Binding-site contacts:
Ligand atom O5 contacts residue PHE718 of chain 1.B at 4.4 Å.
Ligand atom C1 contacts residue ASN717 of chain 1.B at 1.4 Å.
Ligand atom N2 contacts residue LEU922 of chain 1.B at 4.3 Å.
Ligand atom C5 contacts residue ASN717 of chain 1.B at 3.6 Å.
Ligand atom C7 contacts residue LEU922 of chain 1.B at 4.3 Å (hydrophobic).
Ligand atom N2 contacts residue ASN717 of chain 1.B at 2.8 Å (h-bond).
Ligand atom C1 contacts residue LEU922 of chain 1.B at 4.2 Å (hydrophobic).
Ligand atom O6 contacts residue GLN926 of chain 1.B at 2.9 Å (h-bond).
Ligand atom C8 contacts residue ASN717 of chain 1.B at 4.4 Å.
Ligand atom O7 contacts residue GLN1071 of chain 1.B at 3.9 Å.
Ligand atom C5 contacts residue GLN926 of chain 1.B at 3.9 Å.
Ligand atom C2 contacts residue LEU922 of chain 1.B at 4.3 Å (hydrophobic).
Ligand atom C2 contacts residue ASN717 of chain 1.B at 2.4 Å.
Ligand atom C3 contacts residue LEU922 of chain 1.B at 3.9 Å (hydrophobic).
Ligand atom C7 contacts residue ASN717 of chain 1.B at 3.2 Å.
Ligand atom C3 contacts residue ASN717 of chain 1.B at 3.7 Å.
Ligand atom C4 contacts residue ASN717 of chain 1.B at 4.2 Å.
Ligand atom O7 contacts residue ASN717 of chain 1.B at 3.2 Å (h-bond).
Ligand atom C6 contacts residue GLN926 of chain 1.B at 3.9 Å.
Ligand atom O5 contacts residue ASN717 of chain 1.B at 2.3 Å (h-bond).
Ligand atom O4 contacts residue LEU922 of chain 1.B at 3.9 Å.
Ligand atom O6 contacts residue PHE718 of chain 1.B at 4.2 Å.
Ligand atom C5 contacts residue LEU922 of chain 1.B at 4.5 Å (hydrophobic).
Ligand atom O7 contacts residue LEU922 of chain 1.B at 3.4 Å.

This small molecule binds to this protein.
Small molecule (SMILES): CC(=O)N[C@H]1[C@H](O[C@H]2[C@H](O)[C@@H](NC(C)=O)CO[C@@H]2CO)O[C@H](CO)[C@@H](O)[C@@H]1O

Sequence of chain 1.B:
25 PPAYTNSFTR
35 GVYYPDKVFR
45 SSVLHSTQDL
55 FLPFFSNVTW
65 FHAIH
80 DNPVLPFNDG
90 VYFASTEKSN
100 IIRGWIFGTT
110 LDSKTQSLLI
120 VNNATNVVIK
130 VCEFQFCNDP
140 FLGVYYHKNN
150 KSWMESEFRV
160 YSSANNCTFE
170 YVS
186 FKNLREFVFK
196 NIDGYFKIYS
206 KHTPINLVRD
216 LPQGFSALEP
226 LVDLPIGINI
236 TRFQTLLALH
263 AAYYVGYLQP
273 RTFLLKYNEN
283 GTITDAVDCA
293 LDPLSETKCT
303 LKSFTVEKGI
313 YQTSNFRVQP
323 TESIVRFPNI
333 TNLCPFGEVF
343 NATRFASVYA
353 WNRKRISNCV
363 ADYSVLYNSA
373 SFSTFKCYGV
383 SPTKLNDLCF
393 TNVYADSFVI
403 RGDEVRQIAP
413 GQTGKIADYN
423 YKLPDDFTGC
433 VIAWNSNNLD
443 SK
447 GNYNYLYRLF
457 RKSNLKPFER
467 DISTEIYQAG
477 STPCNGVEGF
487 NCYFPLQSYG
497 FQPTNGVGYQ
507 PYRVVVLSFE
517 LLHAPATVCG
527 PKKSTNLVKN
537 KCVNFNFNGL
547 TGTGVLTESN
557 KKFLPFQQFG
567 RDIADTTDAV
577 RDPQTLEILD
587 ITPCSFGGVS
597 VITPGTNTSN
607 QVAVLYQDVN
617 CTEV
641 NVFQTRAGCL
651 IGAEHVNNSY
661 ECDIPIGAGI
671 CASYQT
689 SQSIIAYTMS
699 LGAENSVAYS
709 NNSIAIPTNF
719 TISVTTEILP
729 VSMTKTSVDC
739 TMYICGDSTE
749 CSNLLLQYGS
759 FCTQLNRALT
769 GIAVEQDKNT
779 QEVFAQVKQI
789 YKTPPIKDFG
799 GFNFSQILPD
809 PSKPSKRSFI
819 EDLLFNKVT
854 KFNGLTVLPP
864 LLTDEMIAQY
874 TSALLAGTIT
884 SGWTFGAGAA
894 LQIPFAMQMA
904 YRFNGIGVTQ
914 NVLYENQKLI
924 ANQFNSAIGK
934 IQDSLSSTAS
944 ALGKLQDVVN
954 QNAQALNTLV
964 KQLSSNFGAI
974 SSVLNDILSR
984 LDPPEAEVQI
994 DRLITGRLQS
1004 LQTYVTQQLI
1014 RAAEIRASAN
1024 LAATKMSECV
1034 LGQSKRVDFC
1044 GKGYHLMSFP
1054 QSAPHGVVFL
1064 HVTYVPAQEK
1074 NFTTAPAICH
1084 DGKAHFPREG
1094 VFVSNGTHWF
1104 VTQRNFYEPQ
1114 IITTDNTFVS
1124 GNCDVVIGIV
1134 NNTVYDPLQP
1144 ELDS